Sequence of chain 5.MA:
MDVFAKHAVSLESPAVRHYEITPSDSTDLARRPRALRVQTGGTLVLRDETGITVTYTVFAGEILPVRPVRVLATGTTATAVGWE

Sequence of chain 5.NA:
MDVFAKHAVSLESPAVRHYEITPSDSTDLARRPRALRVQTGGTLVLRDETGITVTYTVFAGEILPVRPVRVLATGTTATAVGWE

Sequence of chain 5.LA:
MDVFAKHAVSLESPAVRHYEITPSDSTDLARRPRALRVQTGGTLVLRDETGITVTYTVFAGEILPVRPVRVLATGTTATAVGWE

Sequence of chain 5.OA:
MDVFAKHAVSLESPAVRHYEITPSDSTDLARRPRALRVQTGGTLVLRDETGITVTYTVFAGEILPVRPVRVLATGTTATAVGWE

Binding-site contacts:
Ligand atom O contacts residue GLU12 of chain 5.OA at 2.7 Å (salt-bridge).
Ligand atom CB contacts residue PRO14 of chain 5.LA at 3.7 Å (hydrophobic).
Ligand atom C contacts residue GLU12 of chain 5.LA at 3.7 Å.
Ligand atom CB contacts residue PRO14 of chain 5.KA at 3.8 Å (hydrophobic).
Ligand atom CD2 contacts residue ALA35 of chain 5.NA at 3.8 Å (hydrophobic).
Ligand atom CD1 contacts residue LEU11 of chain 5.MA at 3.7 Å (hydrophobic).
Ligand atom CD2 contacts residue SER13 of chain 5.OA at 3.8 Å.
Ligand atom CD1 contacts residue ALA35 of chain 5.MA at 3.7 Å (hydrophobic).
Ligand atom O contacts residue PRO65 of chain 5.OA at 3.8 Å.
Ligand atom CB contacts residue GLU12 of chain 5.KA at 3.2 Å.
Ligand atom CG contacts residue SER13 of chain 5.OA at 3.7 Å.
Ligand atom C contacts residue PRO65 of chain 5.OA at 3.8 Å (hydrophobic).
Ligand atom CD2 contacts residue PRO65 of chain 5.MA at 3.8 Å (hydrophobic).
Ligand atom CB contacts residue PRO65 of chain 5.MA at 3.7 Å (hydrophobic).
Ligand atom CG1 contacts residue PRO65 of chain 5.NA at 3.6 Å (hydrophobic).
Ligand atom CB contacts residue PRO65 of chain 5.NA at 3.7 Å (hydrophobic).
Ligand atom CA contacts residue GLU12 of chain 5.MA at 3.3 Å.
Ligand atom CD2 contacts residue PRO65 of chain 5.LA at 3.6 Å (hydrophobic).
Ligand atom CD2 contacts residue ALA15 of chain 5.OA at 3.5 Å (hydrophobic).
Ligand atom N contacts residue GLU12 of chain 5.NA at 3.6 Å (salt-bridge).
Ligand atom CD1 contacts residue ALA35 of chain 5.KA at 3.7 Å (hydrophobic).
Ligand atom C contacts residue GLU12 of chain 5.OA at 3.4 Å.
Ligand atom CD2 contacts residue PRO14 of chain 5.LA at 3.7 Å (hydrophobic).
Ligand atom CD2 contacts residue LEU11 of chain 5.NA at 3.7 Å (hydrophobic).
Ligand atom O contacts residue PRO65 of chain 5.LA at 3.5 Å.
Ligand atom CG contacts residue ALA35 of chain 5.NA at 3.8 Å (hydrophobic).
Ligand atom O contacts residue LEU11 of chain 5.MA at 3.7 Å.
Ligand atom CB contacts residue SER13 of chain 5.NA at 3.5 Å.
Ligand atom N contacts residue GLU12 of chain 5.KA at 3.7 Å.
Ligand atom O contacts residue GLU12 of chain 5.LA at 3.3 Å (salt-bridge).
Ligand atom CG2 contacts residue ALA35 of chain 5.LA at 3.7 Å (hydrophobic).
Ligand atom O contacts residue PRO65 of chain 5.KA at 3.4 Å.
Ligand atom CD1 contacts residue SER13 of chain 5.LA at 3.3 Å.
Ligand atom N contacts residue GLU12 of chain 5.MA at 3.5 Å (salt-bridge).
Ligand atom O contacts residue PRO65 of chain 5.OA at 3.2 Å.
Ligand atom CD1 contacts residue SER13 of chain 5.NA at 3.8 Å.
Ligand atom CA contacts residue PRO65 of chain 5.LA at 3.7 Å (hydrophobic).
Ligand atom N contacts residue PRO65 of chain 5.MA at 3.8 Å.
Ligand atom CA contacts residue GLU12 of chain 5.OA at 3.3 Å.
Ligand atom O contacts residue ILE63 of chain 5.LA at 3.5 Å.

Sequence of chain 5.KA:
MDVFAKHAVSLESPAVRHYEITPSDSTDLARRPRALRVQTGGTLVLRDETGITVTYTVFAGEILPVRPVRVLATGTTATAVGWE

The small molecule below binds the protein below.
Small molecule (SMILES): CC[C@H](C)[C@H](N)C(=O)N[C@@H](C)C(=O)N[C@@H](CC(C)C)C(=O)NCC(=O)N[C@@H](CC(C)C)C(=O)NCC(=O)N[C@@H](CC(C)C)C(=O)NCC(=O)N[C@@H](CC(C)C)C(=O)N[C@@H](C)C=O